This small molecule binds to this protein.
Small molecule (SMILES): COc1ccc2c(c1)O[C@@H](O)C(=O)N2O

Binding-site contacts:
Ligand atom N3B contacts residue TRP424 of chain 3.A at 4.1 Å.
Ligand atom C4B contacts residue THR239 of chain 3.A at 4.2 Å.
Ligand atom O1A contacts residue PHE516 of chain 3.A at 4.2 Å.
Ligand atom O1B contacts residue TRP508 of chain 3.A at 3.9 Å.
Ligand atom C2B contacts residue GLU507 of chain 3.A at 3.1 Å.
Ligand atom C1B contacts residue GLU507 of chain 3.A at 4.2 Å.
Ligand atom C8B contacts residue PHE243 of chain 3.A at 3.8 Å (hydrophobic).
Ligand atom O3B contacts residue GLU236 of chain 3.A at 3.0 Å (salt-bridge).
Ligand atom C5B contacts residue PHE243 of chain 3.A at 4.2 Å (hydrophobic).
Ligand atom C9B contacts residue PHE243 of chain 3.A at 3.6 Å (hydrophobic).
Ligand atom OHB contacts residue THR239 of chain 3.A at 3.4 Å (h-bond).
Ligand atom C9B contacts residue TYR423 of chain 3.A at 4.1 Å (hydrophobic).
Ligand atom C5B contacts residue TRP424 of chain 3.A at 3.4 Å (hydrophobic).
Ligand atom N3B contacts residue THR239 of chain 3.A at 4.2 Å.
Ligand atom C2B contacts residue TRP508 of chain 3.A at 4.1 Å (hydrophobic).
Ligand atom O1A contacts residue TRP424 of chain 3.A at 3.5 Å.
Ligand atom C6B contacts residue PHE243 of chain 3.A at 3.7 Å (hydrophobic).
Ligand atom O7B contacts residue TYR423 of chain 3.A at 4.0 Å.
Ligand atom C8B contacts residue TRP424 of chain 3.A at 3.8 Å (hydrophobic).
Ligand atom C6B contacts residue TRP424 of chain 3.A at 3.7 Å (hydrophobic).
Ligand atom C7B contacts residue PHE243 of chain 3.A at 3.4 Å (hydrophobic).
Ligand atom OHB contacts residue TYR379 of chain 3.A at 4.4 Å.
Ligand atom C4B contacts residue GLU236 of chain 3.A at 4.4 Å.
Ligand atom O3B contacts residue GLU452 of chain 3.A at 3.3 Å (salt-bridge).
Ligand atom OHB contacts residue ASP307 of chain 3.A at 4.2 Å.
Ligand atom O1B contacts residue GLU507 of chain 3.A at 3.3 Å (salt-bridge).
Ligand atom O7B contacts residue TRP424 of chain 3.A at 3.9 Å.
Ligand atom O3B contacts residue TYR379 of chain 3.A at 3.9 Å.
Ligand atom C7B contacts residue TRP424 of chain 3.A at 3.6 Å (hydrophobic).
Ligand atom C3B contacts residue TYR379 of chain 3.A at 4.4 Å (hydrophobic).
Ligand atom C2B contacts residue TRP424 of chain 3.A at 4.4 Å (hydrophobic).
Ligand atom C4B contacts residue TRP424 of chain 3.A at 3.6 Å (hydrophobic).
Ligand atom N3B contacts residue GLU236 of chain 3.A at 3.2 Å (salt-bridge).
Ligand atom O1A contacts residue GLU507 of chain 3.A at 2.4 Å (salt-bridge).
Ligand atom OHB contacts residue GLU236 of chain 3.A at 2.4 Å (salt-bridge).
Ligand atom O7B contacts residue PHE243 of chain 3.A at 3.7 Å.
Ligand atom C3B contacts residue GLU236 of chain 3.A at 3.7 Å.
Ligand atom C9B contacts residue TRP424 of chain 3.A at 3.8 Å (hydrophobic).
Ligand atom C1B contacts residue PHE243 of chain 3.A at 4.2 Å (hydrophobic).
Ligand atom C1B contacts residue TRP424 of chain 3.A at 3.8 Å (hydrophobic).

Sequence of chain 3.A:
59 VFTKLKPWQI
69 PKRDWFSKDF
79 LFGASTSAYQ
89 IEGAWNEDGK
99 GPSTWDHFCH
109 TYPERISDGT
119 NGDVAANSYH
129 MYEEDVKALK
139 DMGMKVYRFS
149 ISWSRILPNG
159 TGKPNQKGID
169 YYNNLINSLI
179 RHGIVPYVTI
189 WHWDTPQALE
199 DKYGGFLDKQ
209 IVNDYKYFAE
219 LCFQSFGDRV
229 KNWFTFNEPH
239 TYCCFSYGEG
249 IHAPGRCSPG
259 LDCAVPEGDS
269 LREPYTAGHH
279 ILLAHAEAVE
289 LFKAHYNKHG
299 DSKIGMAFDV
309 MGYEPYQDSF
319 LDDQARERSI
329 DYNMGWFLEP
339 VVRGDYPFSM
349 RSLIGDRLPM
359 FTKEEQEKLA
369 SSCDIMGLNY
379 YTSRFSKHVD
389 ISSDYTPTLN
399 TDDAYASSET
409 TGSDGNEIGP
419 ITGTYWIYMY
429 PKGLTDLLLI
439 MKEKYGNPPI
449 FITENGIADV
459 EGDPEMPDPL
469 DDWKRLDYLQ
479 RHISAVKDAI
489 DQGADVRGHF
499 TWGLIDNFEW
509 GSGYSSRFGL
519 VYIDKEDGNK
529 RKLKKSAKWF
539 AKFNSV